Sequence of chain 1.D:
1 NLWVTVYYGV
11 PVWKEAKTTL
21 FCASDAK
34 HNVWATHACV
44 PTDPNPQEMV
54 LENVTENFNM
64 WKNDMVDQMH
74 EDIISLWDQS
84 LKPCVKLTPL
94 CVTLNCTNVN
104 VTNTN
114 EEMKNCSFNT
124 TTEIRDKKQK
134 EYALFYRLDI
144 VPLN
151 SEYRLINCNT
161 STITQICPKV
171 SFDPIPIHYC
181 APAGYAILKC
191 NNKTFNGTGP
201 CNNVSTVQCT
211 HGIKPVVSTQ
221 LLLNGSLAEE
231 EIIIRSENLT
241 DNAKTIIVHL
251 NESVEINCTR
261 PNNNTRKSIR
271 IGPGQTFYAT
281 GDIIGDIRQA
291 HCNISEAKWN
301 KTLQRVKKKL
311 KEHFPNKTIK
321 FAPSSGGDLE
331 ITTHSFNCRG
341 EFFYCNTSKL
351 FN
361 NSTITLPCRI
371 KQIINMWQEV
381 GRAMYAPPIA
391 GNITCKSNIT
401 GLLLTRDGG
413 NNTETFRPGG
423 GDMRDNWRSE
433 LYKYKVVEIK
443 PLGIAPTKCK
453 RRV

A protein and the small-molecule ligand that binds it are described below.
Small molecule (SMILES): CC(=O)N[C@H]1[C@H](O[C@H]2[C@H](O)[C@@H](NC(C)=O)CO[C@@H]2CO)O[C@H](CO)[C@@H](O[C@@H]2O[C@H](CO[C@H]3O[C@H](CO)[C@@H](O)[C@H](O)[C@@H]3O)[C@@H](O)[C@H](O[C@H]3O[C@H](CO)[C@@H](O)[C@H](O)[C@@H]3O)[C@@H]2O)[C@@H]1O

Binding-site contacts:
Ligand atom C6 contacts residue ASP173 of chain 1.D at 3.8 Å.
Ligand atom C3 contacts residue LYS396 of chain 1.D at 4.1 Å.
Ligand atom C8 contacts residue SER397 of chain 1.D at 3.2 Å.
Ligand atom O7 contacts residue NAG1 of chain 1.P at 3.7 Å.
Ligand atom C3 contacts residue ASN224 of chain 1.D at 3.8 Å.
Ligand atom C8 contacts residue ASN224 of chain 1.D at 4.1 Å.
Ligand atom O6 contacts residue NAG1 of chain 1.P at 3.4 Å.
Ligand atom C2 contacts residue PRO174 of chain 1.D at 4.4 Å (hydrophobic).
Ligand atom O6 contacts residue ARG339 of chain 1.D at 4.0 Å.
Ligand atom O7 contacts residue VAL216 of chain 1.D at 4.5 Å.
Ligand atom O5 contacts residue SER397 of chain 1.D at 4.1 Å.
Ligand atom O5 contacts residue NAG1 of chain 1.P at 3.9 Å.
Ligand atom C6 contacts residue NAG1 of chain 1.P at 3.6 Å.
Ligand atom C7 contacts residue ASN224 of chain 1.D at 3.8 Å.
Ligand atom C1 contacts residue LYS396 of chain 1.D at 4.1 Å.
Ligand atom N2 contacts residue ASN224 of chain 1.D at 3.1 Å (h-bond).
Ligand atom C4 contacts residue LYS396 of chain 1.D at 3.9 Å.
Ligand atom O6 contacts residue ASP173 of chain 1.D at 3.3 Å (salt-bridge).
Ligand atom C1 contacts residue SER397 of chain 1.D at 4.5 Å.
Ligand atom O7 contacts residue ASN337 of chain 1.D at 3.1 Å (h-bond).
Ligand atom N2 contacts residue PRO174 of chain 1.D at 3.8 Å.
Ligand atom C6 contacts residue ASN224 of chain 1.D at 3.5 Å.
Ligand atom C8 contacts residue LYS396 of chain 1.D at 3.7 Å.
Ligand atom O5 contacts residue ASN224 of chain 1.D at 2.5 Å (h-bond).
Ligand atom C8 contacts residue NAG1 of chain 1.P at 3.7 Å.
Ligand atom C7 contacts residue NAG1 of chain 1.P at 3.9 Å.
Ligand atom O6 contacts residue SER171 of chain 1.D at 4.1 Å.
Ligand atom C5 contacts residue LYS396 of chain 1.D at 3.4 Å.
Ligand atom C8 contacts residue LEU223 of chain 1.D at 4.3 Å (hydrophobic).
Ligand atom C7 contacts residue ASN337 of chain 1.D at 3.8 Å.
Ligand atom O4 contacts residue LYS396 of chain 1.D at 3.6 Å.
Ligand atom C2 contacts residue ASN224 of chain 1.D at 2.5 Å.
Ligand atom C5 contacts residue ASN224 of chain 1.D at 3.5 Å.
Ligand atom C5 contacts residue NAG1 of chain 1.P at 3.6 Å.
Ligand atom O5 contacts residue LYS396 of chain 1.D at 3.0 Å (salt-bridge).
Ligand atom O3 contacts residue CYS395 of chain 1.D at 4.3 Å.
Ligand atom C4 contacts residue ASN224 of chain 1.D at 4.2 Å.
Ligand atom N2 contacts residue LYS396 of chain 1.D at 4.2 Å.
Ligand atom C1 contacts residue ASN224 of chain 1.D at 1.4 Å.
Ligand atom C8 contacts residue ASN337 of chain 1.D at 4.2 Å.